Binding-site contacts:
Ligand atom C4 contacts residue TRP59 of chain 8.C at 4.2 Å (hydrophobic).
Ligand atom C3 contacts residue TRP59 of chain 8.C at 3.5 Å (hydrophobic).
Ligand atom C2 contacts residue TRP59 of chain 8.C at 4.1 Å (hydrophobic).
Ligand atom C4 contacts residue GLU54 of chain 8.C at 4.5 Å.
Ligand atom O6 contacts residue TRP59 of chain 8.C at 3.9 Å.
Ligand atom C2 contacts residue ARG79 of chain 8.C at 4.1 Å.
Ligand atom O5 contacts residue ARG79 of chain 8.C at 4.0 Å.
Ligand atom C2 contacts residue GLU54 of chain 8.C at 4.1 Å.
Ligand atom C1 contacts residue TRP59 of chain 8.C at 3.5 Å (hydrophobic).
Ligand atom O5 contacts residue GLU54 of chain 8.C at 3.5 Å.
Ligand atom C1 contacts residue GLU54 of chain 8.C at 3.5 Å.

Sequence of chain 8.C:
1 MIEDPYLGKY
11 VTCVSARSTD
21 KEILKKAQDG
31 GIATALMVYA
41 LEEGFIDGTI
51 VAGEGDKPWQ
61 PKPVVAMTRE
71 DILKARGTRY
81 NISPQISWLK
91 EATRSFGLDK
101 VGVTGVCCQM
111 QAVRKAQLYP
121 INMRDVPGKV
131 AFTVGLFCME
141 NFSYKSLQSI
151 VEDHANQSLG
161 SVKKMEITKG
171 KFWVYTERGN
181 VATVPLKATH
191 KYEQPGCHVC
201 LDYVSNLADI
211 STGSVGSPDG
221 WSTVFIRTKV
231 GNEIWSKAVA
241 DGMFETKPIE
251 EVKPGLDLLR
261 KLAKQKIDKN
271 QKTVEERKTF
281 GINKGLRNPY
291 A

A small-molecule ligand and the protein it binds are described below.
Small molecule (SMILES): C[C@@H](O)[C@@H](C)O